Sequence of chain 1.B:
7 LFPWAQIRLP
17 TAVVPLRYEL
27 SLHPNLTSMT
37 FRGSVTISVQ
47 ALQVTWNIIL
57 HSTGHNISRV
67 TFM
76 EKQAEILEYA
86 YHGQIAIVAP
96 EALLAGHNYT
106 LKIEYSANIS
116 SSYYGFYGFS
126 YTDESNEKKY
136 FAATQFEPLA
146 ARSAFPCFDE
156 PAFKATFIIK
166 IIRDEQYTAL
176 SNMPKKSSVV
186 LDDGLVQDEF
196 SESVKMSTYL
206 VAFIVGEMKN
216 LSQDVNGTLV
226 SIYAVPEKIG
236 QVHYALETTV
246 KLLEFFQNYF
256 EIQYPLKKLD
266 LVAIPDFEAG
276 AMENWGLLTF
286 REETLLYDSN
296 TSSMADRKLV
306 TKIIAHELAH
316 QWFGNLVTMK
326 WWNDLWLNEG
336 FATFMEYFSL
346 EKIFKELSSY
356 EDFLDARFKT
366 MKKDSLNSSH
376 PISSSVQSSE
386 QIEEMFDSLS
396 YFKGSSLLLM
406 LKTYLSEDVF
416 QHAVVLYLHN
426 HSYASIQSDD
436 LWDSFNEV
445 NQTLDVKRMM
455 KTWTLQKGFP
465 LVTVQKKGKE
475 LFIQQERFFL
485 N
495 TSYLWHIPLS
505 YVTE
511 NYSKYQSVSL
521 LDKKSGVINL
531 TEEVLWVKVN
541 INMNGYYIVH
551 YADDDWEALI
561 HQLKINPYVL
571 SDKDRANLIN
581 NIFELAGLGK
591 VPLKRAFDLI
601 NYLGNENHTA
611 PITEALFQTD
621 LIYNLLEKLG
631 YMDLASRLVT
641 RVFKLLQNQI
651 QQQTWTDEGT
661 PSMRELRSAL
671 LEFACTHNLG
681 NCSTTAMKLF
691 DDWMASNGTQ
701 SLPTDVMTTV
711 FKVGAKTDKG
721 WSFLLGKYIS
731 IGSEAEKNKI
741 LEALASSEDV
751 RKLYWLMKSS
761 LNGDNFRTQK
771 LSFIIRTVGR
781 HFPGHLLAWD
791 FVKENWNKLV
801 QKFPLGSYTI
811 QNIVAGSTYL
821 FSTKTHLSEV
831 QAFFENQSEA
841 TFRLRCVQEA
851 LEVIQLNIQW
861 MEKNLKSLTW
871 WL

Binding-site contacts:
Ligand atom O5 contacts residue SER217 of chain 1.B at 3.1 Å (h-bond).
Ligand atom O6 contacts residue LEU224 of chain 1.B at 3.9 Å.
Ligand atom C5 contacts residue ASN215 of chain 1.B at 3.6 Å.
Ligand atom C6 contacts residue LEU224 of chain 1.B at 3.8 Å (hydrophobic).
Ligand atom O5 contacts residue ASN215 of chain 1.B at 2.3 Å (h-bond).
Ligand atom O7 contacts residue ASN215 of chain 1.B at 4.2 Å.
Ligand atom C2 contacts residue SER217 of chain 1.B at 3.6 Å.
Ligand atom N2 contacts residue ASN215 of chain 1.B at 2.9 Å (h-bond).
Ligand atom C7 contacts residue ASN215 of chain 1.B at 3.6 Å.
Ligand atom C4 contacts residue SER217 of chain 1.B at 4.4 Å.
Ligand atom N2 contacts residue SER217 of chain 1.B at 4.5 Å.
Ligand atom O7 contacts residue LEU216 of chain 1.B at 3.9 Å.
Ligand atom C1 contacts residue SER217 of chain 1.B at 3.4 Å.
Ligand atom C5 contacts residue SER217 of chain 1.B at 4.2 Å.
Ligand atom C7 contacts residue LEU216 of chain 1.B at 4.2 Å (hydrophobic).
Ligand atom O7 contacts residue SER217 of chain 1.B at 3.3 Å (h-bond).
Ligand atom C3 contacts residue ASN215 of chain 1.B at 3.8 Å.
Ligand atom C8 contacts residue ASN215 of chain 1.B at 3.4 Å.
Ligand atom C4 contacts residue ASN215 of chain 1.B at 4.2 Å.
Ligand atom C7 contacts residue SER217 of chain 1.B at 4.1 Å.
Ligand atom C1 contacts residue ASN215 of chain 1.B at 1.4 Å.
Ligand atom C2 contacts residue ASN215 of chain 1.B at 2.4 Å.

The protein below binds the small molecule below.
Small molecule (SMILES): CC(=O)N[C@H]1[C@H](O[C@H]2[C@H](O)[C@@H](NC(C)=O)CO[C@@H]2CO)O[C@H](CO)[C@@H](O)[C@@H]1O